Binding-site contacts:
Ligand atom C6 contacts residue FMN1 of chain 1.R at 3.2 Å.
Ligand atom C20 contacts residue FMN1 of chain 1.R at 0.7 Å.
Ligand atom C2 contacts residue CYS59 of chain 1.B at 2.7 Å (hydrophobic).
Ligand atom N21 contacts residue FMN1 of chain 1.I at 3.0 Å (h-bond).
Ligand atom C15 contacts residue FMN1 of chain 1.I at 3.3 Å.
Ligand atom C18 contacts residue 4201 of chain 2.AA at 2.9 Å.
Ligand atom O3 contacts residue GLU9 of chain 1.B at 2.6 Å (salt-bridge).
Ligand atom O9 contacts residue ARG45 of chain 1.B at 2.1 Å.
Ligand atom N4 contacts residue CYS59 of chain 1.B at 3.1 Å (h-bond).
Ligand atom C12 contacts residue FMN1 of chain 1.R at 0.7 Å.
Ligand atom C18 contacts residue FMN1 of chain 1.I at 2.9 Å.
Ligand atom C23 contacts residue FMN1 of chain 1.R at 1.4 Å.
Ligand atom O10 contacts residue VAL11 of chain 1.B at 3.3 Å.
Ligand atom C23 contacts residue FMN1 of chain 1.I at 3.0 Å.
Ligand atom C17 contacts residue FMN1 of chain 1.I at 3.1 Å.
Ligand atom C19 contacts residue FMN1 of chain 1.I at 2.8 Å.
Ligand atom C11 contacts residue FMN1 of chain 1.R at 0.9 Å.
Ligand atom C19 contacts residue 4201 of chain 2.AA at 3.2 Å.
Ligand atom C19 contacts residue FMN1 of chain 1.R at 1.4 Å.
Ligand atom C13 contacts residue FMN1 of chain 1.R at 1.0 Å.
Ligand atom C17 contacts residue FMN1 of chain 1.R at 1.4 Å.
Ligand atom C22 contacts residue FMN1 of chain 1.R at 1.0 Å.
Ligand atom C16 contacts residue FMN1 of chain 1.R at 1.4 Å.
Ligand atom C14 contacts residue FMN1 of chain 1.R at 0.9 Å.
Ligand atom C18 contacts residue FMN1 of chain 1.R at 1.3 Å.
Ligand atom C6 contacts residue ARG45 of chain 1.B at 3.1 Å.
Ligand atom S8 contacts residue FMN1 of chain 1.R at 1.1 Å.
Ligand atom C1 contacts residue CYS59 of chain 1.B at 1.8 Å (hydrophobic).
Ligand atom C13 contacts residue GLN57 of chain 1.B at 3.1 Å.
Ligand atom C1 contacts residue GLN42 of chain 1.B at 3.3 Å.
Ligand atom N7 contacts residue FMN1 of chain 1.R at 2.1 Å.
Ligand atom C1 contacts residue GLU9 of chain 1.B at 2.8 Å.
Ligand atom C15 contacts residue FMN1 of chain 1.R at 0.7 Å.
Ligand atom S8 contacts residue ARG45 of chain 1.B at 3.2 Å.
Ligand atom C2 contacts residue GLU9 of chain 1.B at 3.0 Å.
Ligand atom O10 contacts residue FMN1 of chain 1.R at 1.1 Å.
Ligand atom N21 contacts residue FMN1 of chain 1.R at 0.5 Å.
Ligand atom O9 contacts residue FMN1 of chain 1.R at 2.5 Å.
Ligand atom N7 contacts residue ARG45 of chain 1.B at 3.3 Å.
Ligand atom C20 contacts residue FMN1 of chain 1.I at 3.1 Å.

Sequence of chain 2.F:
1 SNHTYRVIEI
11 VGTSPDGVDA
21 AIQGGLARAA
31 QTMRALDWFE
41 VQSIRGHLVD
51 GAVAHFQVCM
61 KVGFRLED

Sequence of chain 1.B:
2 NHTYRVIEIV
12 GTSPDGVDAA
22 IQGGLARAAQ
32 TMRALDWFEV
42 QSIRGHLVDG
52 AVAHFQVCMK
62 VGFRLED

A small-molecule ligand and the protein it binds are described below.
Small molecule (SMILES): CN(C)c1cccc2c(S(=O)(=O)NCCNC(=O)CI)cccc12

Sequence of chain 1.C:
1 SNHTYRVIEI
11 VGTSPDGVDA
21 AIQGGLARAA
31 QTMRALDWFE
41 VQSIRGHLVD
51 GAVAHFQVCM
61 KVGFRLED